Sequence of chain 1.A:
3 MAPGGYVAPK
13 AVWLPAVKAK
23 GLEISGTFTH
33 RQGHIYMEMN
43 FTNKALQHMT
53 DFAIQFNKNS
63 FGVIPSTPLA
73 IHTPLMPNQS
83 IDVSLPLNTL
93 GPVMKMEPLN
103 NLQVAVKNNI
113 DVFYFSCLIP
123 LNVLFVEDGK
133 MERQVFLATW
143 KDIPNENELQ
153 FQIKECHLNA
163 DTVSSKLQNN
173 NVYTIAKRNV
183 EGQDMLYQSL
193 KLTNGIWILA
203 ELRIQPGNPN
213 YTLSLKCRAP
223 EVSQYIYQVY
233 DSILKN

Binding-site contacts:
Ligand atom O contacts residue SER118 of chain 1.B at 3.8 Å.
Ligand atom CA contacts residue LEU120 of chain 1.B at 3.8 Å (hydrophobic).
Ligand atom CA contacts residue SER118 of chain 1.B at 3.5 Å.
Ligand atom CB contacts residue VAL14 of chain 1.B at 3.7 Å (hydrophobic).
Ligand atom O contacts residue LEU120 of chain 1.B at 3.4 Å (h-bond).
Ligand atom O contacts residue LEU120 of chain 1.B at 3.4 Å.
Ligand atom CZ contacts residue GLN105 of chain 1.A at 3.6 Å.
Ligand atom OD2 contacts residue TYR116 of chain 1.A at 2.6 Å (h-bond).
Ligand atom C contacts residue TYR116 of chain 1.A at 3.3 Å (hydrophobic).
Ligand atom C contacts residue GLN57 of chain 1.A at 3.6 Å.
Ligand atom OD2 contacts residue ALA13 of chain 1.B at 3.5 Å.
Ligand atom CA contacts residue TYR116 of chain 1.A at 3.3 Å (hydrophobic).
Ligand atom CB contacts residue ASN59 of chain 1.A at 3.4 Å.
Ligand atom CD2 contacts residue GLN57 of chain 1.A at 3.6 Å.
Ligand atom CE1 contacts residue ASN59 of chain 1.A at 3.4 Å.
Ligand atom CD1 contacts residue TRP15 of chain 1.B at 3.6 Å (hydrophobic).
Ligand atom OD1 contacts residue TRP15 of chain 1.B at 3.0 Å (h-bond).
Ligand atom OD1 contacts residue LEU120 of chain 1.B at 2.9 Å (h-bond).
Ligand atom CG contacts residue TRP15 of chain 1.B at 3.7 Å (hydrophobic).
Ligand atom N contacts residue TYR116 of chain 1.A at 2.8 Å (h-bond).
Ligand atom O contacts residue GLN57 of chain 1.A at 2.7 Å (h-bond).
Ligand atom CE1 contacts residue GLN105 of chain 1.A at 3.7 Å.
Ligand atom N contacts residue TYR116 of chain 1.A at 3.3 Å (h-bond).
Ligand atom CZ contacts residue TYR116 of chain 1.A at 3.7 Å (hydrophobic).
Ligand atom CE2 contacts residue GLN57 of chain 1.A at 3.7 Å.
Ligand atom CG contacts residue TYR116 of chain 1.A at 3.4 Å (hydrophobic).
Ligand atom O contacts residue ASN103 of chain 1.B at 2.8 Å (h-bond).
Ligand atom C contacts residue ASN103 of chain 1.B at 3.6 Å.
Ligand atom CZ contacts residue ASP113 of chain 1.A at 3.6 Å.
Ligand atom O contacts residue CYS119 of chain 1.B at 3.4 Å.
Ligand atom CG contacts residue ASN59 of chain 1.A at 3.5 Å.
Ligand atom CD2 contacts residue ASN59 of chain 1.A at 3.6 Å.
Ligand atom OD2 contacts residue TRP15 of chain 1.B at 3.7 Å.
Ligand atom CD1 contacts residue ASN59 of chain 1.A at 3.5 Å.
Ligand atom CZ contacts residue VAL106 of chain 1.A at 3.7 Å (hydrophobic).
Ligand atom CE1 contacts residue VAL114 of chain 1.A at 3.7 Å (hydrophobic).
Ligand atom CE1 contacts residue ALA107 of chain 1.A at 3.6 Å (hydrophobic).
Ligand atom C contacts residue VAL114 of chain 1.A at 3.8 Å (hydrophobic).
Ligand atom OD1 contacts residue CYS119 of chain 1.B at 3.5 Å.
Ligand atom CE2 contacts residue LYS20 of chain 1.B at 3.7 Å.

Sequence of chain 1.B:
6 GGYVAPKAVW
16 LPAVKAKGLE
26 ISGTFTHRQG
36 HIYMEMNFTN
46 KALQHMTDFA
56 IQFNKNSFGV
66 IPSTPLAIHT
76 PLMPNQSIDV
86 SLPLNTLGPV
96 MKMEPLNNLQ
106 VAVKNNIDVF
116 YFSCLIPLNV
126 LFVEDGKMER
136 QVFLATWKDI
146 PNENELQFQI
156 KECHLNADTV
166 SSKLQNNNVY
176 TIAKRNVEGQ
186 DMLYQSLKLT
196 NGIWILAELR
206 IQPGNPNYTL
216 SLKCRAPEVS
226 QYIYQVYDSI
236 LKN

A small-molecule ligand and the protein it binds are described below.
Small molecule (SMILES): C[C@H](NC(=O)[C@H](Cc1ccccc1)NC(=O)CNC(=O)[C@H](CC(=O)O)NC(=O)CNC(=O)[C@H](Cc1ccccc1)NC(=O)[C@@H](N)CO)C(=O)N[C@@H](CC(=O)O)C(=O)N[C@H](C=O)Cc1ccccc1